This protein binds this small molecule.
Small molecule (SMILES): CC(=O)N[C@@H]1[C@@H](O)[C@H](O)[C@@H](CO)O[C@H]1O

Binding-site contacts:
Ligand atom O7 contacts residue SER94 of chain 1.A at 2.4 Å (h-bond).
Ligand atom C8 contacts residue SER141 of chain 1.A at 3.9 Å.
Ligand atom C5 contacts residue ASN92 of chain 1.A at 3.3 Å.
Ligand atom N2 contacts residue SER141 of chain 1.A at 3.7 Å.
Ligand atom C8 contacts residue SER94 of chain 1.A at 2.9 Å.
Ligand atom O7 contacts residue ASN92 of chain 1.A at 3.6 Å.
Ligand atom C3 contacts residue ASN92 of chain 1.A at 3.8 Å.
Ligand atom C1 contacts residue SER141 of chain 1.A at 3.9 Å.
Ligand atom C4 contacts residue ASN92 of chain 1.A at 4.0 Å.
Ligand atom C1 contacts residue ASN92 of chain 1.A at 1.5 Å.
Ligand atom C6 contacts residue ASN92 of chain 1.A at 3.1 Å.
Ligand atom C2 contacts residue SER141 of chain 1.A at 4.3 Å.
Ligand atom C7 contacts residue SER141 of chain 1.A at 3.6 Å.
Ligand atom O7 contacts residue SER141 of chain 1.A at 4.0 Å.
Ligand atom O5 contacts residue ASN92 of chain 1.A at 2.5 Å (h-bond).
Ligand atom C2 contacts residue ASN92 of chain 1.A at 2.6 Å.
Ligand atom C7 contacts residue SER94 of chain 1.A at 3.0 Å.
Ligand atom O6 contacts residue ASN92 of chain 1.A at 3.6 Å.
Ligand atom N2 contacts residue SER94 of chain 1.A at 4.3 Å.
Ligand atom C7 contacts residue ASN92 of chain 1.A at 4.1 Å.
Ligand atom N2 contacts residue ASN92 of chain 1.A at 3.4 Å (h-bond).

Sequence of chain 1.A:
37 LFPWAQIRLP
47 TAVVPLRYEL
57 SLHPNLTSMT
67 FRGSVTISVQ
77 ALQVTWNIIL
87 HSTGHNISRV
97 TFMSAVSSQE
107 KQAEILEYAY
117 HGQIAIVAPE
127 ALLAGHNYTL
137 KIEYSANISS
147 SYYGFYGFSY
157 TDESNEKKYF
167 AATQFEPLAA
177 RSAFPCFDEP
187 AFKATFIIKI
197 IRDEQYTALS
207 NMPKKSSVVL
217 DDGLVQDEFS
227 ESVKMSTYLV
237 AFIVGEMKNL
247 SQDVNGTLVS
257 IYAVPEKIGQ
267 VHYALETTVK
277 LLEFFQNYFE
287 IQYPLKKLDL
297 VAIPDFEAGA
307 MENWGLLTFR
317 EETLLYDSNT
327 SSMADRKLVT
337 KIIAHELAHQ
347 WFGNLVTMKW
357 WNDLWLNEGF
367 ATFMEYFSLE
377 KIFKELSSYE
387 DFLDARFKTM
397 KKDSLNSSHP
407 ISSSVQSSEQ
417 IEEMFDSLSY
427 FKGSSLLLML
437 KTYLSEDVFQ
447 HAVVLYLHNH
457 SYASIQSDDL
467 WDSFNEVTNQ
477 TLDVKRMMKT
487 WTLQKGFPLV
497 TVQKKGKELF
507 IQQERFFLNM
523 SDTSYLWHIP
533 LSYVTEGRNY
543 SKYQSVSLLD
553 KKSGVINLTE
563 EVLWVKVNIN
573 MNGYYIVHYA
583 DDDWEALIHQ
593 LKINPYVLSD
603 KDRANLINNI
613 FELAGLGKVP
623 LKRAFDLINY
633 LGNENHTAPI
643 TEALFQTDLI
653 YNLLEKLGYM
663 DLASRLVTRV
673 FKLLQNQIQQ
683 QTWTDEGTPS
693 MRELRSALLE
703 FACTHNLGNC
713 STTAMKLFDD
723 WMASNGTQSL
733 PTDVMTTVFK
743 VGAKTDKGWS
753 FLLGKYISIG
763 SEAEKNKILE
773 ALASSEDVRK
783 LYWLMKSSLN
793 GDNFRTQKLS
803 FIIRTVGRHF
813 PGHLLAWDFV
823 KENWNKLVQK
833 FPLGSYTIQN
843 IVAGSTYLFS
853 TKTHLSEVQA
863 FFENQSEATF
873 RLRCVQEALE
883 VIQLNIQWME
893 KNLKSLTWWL